Sequence of chain 1.A:
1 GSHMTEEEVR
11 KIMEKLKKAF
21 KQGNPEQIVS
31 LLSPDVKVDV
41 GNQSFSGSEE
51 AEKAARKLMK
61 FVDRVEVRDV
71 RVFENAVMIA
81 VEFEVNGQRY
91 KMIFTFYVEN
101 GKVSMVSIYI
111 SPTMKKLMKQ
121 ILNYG

A protein and the small-molecule ligand that binds it are described below.
Small molecule (SMILES): COCCO

Binding-site contacts:
Ligand atom O2 contacts residue GLU6 of chain 1.A at 3.3 Å (salt-bridge).
Ligand atom C1 contacts residue GLU7 of chain 1.A at 3.6 Å.
Ligand atom O1 contacts residue GLU7 of chain 1.A at 4.3 Å.
Ligand atom C1 contacts residue GLU6 of chain 1.A at 3.7 Å.
Ligand atom C3 contacts residue GLU6 of chain 1.A at 3.5 Å.
Ligand atom C2 contacts residue GLU6 of chain 1.A at 3.3 Å.